The protein below binds the small molecule below.
Small molecule (SMILES): C[C@H](N)C(=O)N[C@@H](C)C(=O)N[C@@H](C)C(=O)N[C@@H](C)C(=O)N[C@@H](C)C=O

Sequence of chain 2.D:
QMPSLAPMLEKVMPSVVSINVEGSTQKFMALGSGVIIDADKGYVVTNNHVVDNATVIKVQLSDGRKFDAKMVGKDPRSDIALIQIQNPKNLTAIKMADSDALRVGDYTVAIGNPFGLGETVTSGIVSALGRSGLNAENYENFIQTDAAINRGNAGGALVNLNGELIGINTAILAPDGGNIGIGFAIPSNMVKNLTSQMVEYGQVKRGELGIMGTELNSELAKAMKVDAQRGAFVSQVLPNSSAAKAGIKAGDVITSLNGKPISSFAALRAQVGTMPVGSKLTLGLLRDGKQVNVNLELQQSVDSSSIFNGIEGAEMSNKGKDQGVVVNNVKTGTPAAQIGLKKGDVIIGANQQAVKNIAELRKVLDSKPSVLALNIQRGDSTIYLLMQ

Binding-site contacts:
Ligand atom CB contacts residue ILE220 of chain 2.D at 4.5 Å (hydrophobic).
Ligand atom C contacts residue ALA202 of chain 2.D at 4.1 Å (hydrophobic).
Ligand atom C contacts residue ILE197 of chain 2.D at 4.4 Å (hydrophobic).
Ligand atom CA contacts residue ILE220 of chain 2.D at 4.4 Å (hydrophobic).
Ligand atom N contacts residue ILE220 of chain 2.D at 4.0 Å.
Ligand atom O contacts residue ILE197 of chain 2.D at 4.3 Å.
Ligand atom O contacts residue ALA219 of chain 2.D at 4.2 Å.
Ligand atom N contacts residue ILE220 of chain 2.D at 4.2 Å.
Ligand atom C contacts residue ILE220 of chain 2.D at 3.8 Å (hydrophobic).
Ligand atom O contacts residue ASN201 of chain 2.D at 4.2 Å.
Ligand atom CB contacts residue ALA222 of chain 2.D at 4.0 Å (hydrophobic).
Ligand atom CB contacts residue LEU182 of chain 2.D at 4.2 Å (hydrophobic).
Ligand atom N contacts residue ALA222 of chain 2.D at 4.4 Å.
Ligand atom O contacts residue LEU221 of chain 2.D at 4.1 Å.
Ligand atom O contacts residue HIS97 of chain 2.D at 4.4 Å.
Ligand atom CB contacts residue ARG199 of chain 2.D at 3.5 Å.
Ligand atom CA contacts residue THR218 of chain 2.D at 4.4 Å.
Ligand atom O contacts residue ALA202 of chain 2.D at 3.4 Å.
Ligand atom CB contacts residue ASN198 of chain 2.D at 4.1 Å.
Ligand atom C contacts residue ILE220 of chain 2.D at 4.2 Å (hydrophobic).
Ligand atom C contacts residue ASN198 of chain 2.D at 3.6 Å.
Ligand atom CB contacts residue ALA219 of chain 2.D at 4.3 Å (hydrophobic).
Ligand atom N contacts residue ALA219 of chain 2.D at 4.0 Å.
Ligand atom C contacts residue THR218 of chain 2.D at 4.5 Å.
Ligand atom C contacts residue THR218 of chain 2.D at 4.3 Å.
Ligand atom O contacts residue ILE220 of chain 2.D at 2.7 Å (h-bond).
Ligand atom CB contacts residue GLY200 of chain 2.D at 4.5 Å.
Ligand atom N contacts residue THR218 of chain 2.D at 3.9 Å.
Ligand atom CA contacts residue ASN198 of chain 2.D at 4.5 Å.
Ligand atom O contacts residue LEU221 of chain 2.D at 4.2 Å.
Ligand atom CA contacts residue ALA219 of chain 2.D at 4.1 Å (hydrophobic).
Ligand atom CB contacts residue THR218 of chain 2.D at 4.2 Å.
Ligand atom O contacts residue ALA219 of chain 2.D at 4.3 Å.
Ligand atom O contacts residue THR218 of chain 2.D at 3.7 Å.
Ligand atom O contacts residue ASN198 of chain 2.D at 4.3 Å.